Sequence of chain 1.B:
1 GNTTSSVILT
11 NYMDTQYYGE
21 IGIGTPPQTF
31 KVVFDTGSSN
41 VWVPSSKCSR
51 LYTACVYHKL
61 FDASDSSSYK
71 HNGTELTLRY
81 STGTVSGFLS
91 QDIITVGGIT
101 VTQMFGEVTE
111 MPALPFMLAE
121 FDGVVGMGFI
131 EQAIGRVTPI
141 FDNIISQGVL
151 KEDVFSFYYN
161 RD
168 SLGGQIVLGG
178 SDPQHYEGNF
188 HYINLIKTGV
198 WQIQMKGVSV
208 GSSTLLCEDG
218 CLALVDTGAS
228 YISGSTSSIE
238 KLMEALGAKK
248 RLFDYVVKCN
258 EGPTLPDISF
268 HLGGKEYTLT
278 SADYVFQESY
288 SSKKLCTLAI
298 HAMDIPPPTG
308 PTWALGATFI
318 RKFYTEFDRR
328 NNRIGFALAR

The protein below binds the small molecule below.
Small molecule (SMILES): COCCCNc1nc(C(C)(C)C)ncc1C(=O)N(CC(C)C)[C@@H]1CNC[C@H](C(=O)N2CCOCC2)C1

Binding-site contacts:
Ligand atom C22 contacts residue ASP223 of chain 1.B at 3.6 Å.
Ligand atom C5 contacts residue GLY225 of chain 1.B at 3.3 Å.
Ligand atom C37 contacts residue LEU118 of chain 1.B at 3.6 Å (hydrophobic).
Ligand atom C3 contacts residue GLY225 of chain 1.B at 3.2 Å.
Ligand atom C24 contacts residue ASP223 of chain 1.B at 3.3 Å.
Ligand atom N23 contacts residue ASP223 of chain 1.B at 2.6 Å (salt-bridge).
Ligand atom C1 contacts residue THR224 of chain 1.B at 2.9 Å.
Ligand atom C28 contacts residue SER81 of chain 1.B at 3.2 Å.
Ligand atom C38 contacts residue GLN16 of chain 1.B at 3.6 Å.
Ligand atom N23 contacts residue ASP35 of chain 1.B at 2.7 Å (salt-bridge).
Ligand atom C4 contacts residue GLY225 of chain 1.B at 3.5 Å.
Ligand atom O14 contacts residue GLY225 of chain 1.B at 3.2 Å (h-bond).
Ligand atom C18 contacts residue VAL124 of chain 1.B at 3.6 Å (hydrophobic).
Ligand atom O33 contacts residue THR306 of chain 1.B at 3.5 Å.
Ligand atom C4 contacts residue THR15 of chain 1.B at 3.3 Å.
Ligand atom O29 contacts residue TYR80 of chain 1.B at 3.3 Å.
Ligand atom C22 contacts residue GLY225 of chain 1.B at 3.5 Å.
Ligand atom O33 contacts residue ILE302 of chain 1.B at 3.5 Å.
Ligand atom N10 contacts residue THR82 of chain 1.B at 3.6 Å.
Ligand atom O2 contacts residue THR15 of chain 1.B at 3.7 Å.
Ligand atom O14 contacts residue ALA226 of chain 1.B at 3.6 Å.
Ligand atom N30 contacts residue SER81 of chain 1.B at 3.6 Å (h-bond).
Ligand atom N15 contacts residue GLY225 of chain 1.B at 3.7 Å.
Ligand atom C24 contacts residue ASP35 of chain 1.B at 3.5 Å.
Ligand atom C31 contacts residue LEU221 of chain 1.B at 3.7 Å (hydrophobic).
Ligand atom C39 contacts residue PRO115 of chain 1.B at 3.5 Å (hydrophobic).
Ligand atom C22 contacts residue ASP35 of chain 1.B at 3.1 Å.
Ligand atom O2 contacts residue TYR17 of chain 1.B at 3.0 Å (h-bond).
Ligand atom C11 contacts residue THR82 of chain 1.B at 3.4 Å.
Ligand atom C32 contacts residue LEU221 of chain 1.B at 3.4 Å (hydrophobic).
Ligand atom C5 contacts residue PHE121 of chain 1.B at 3.6 Å (hydrophobic).
Ligand atom C31 contacts residue GLY37 of chain 1.B at 3.6 Å.
Ligand atom N6 contacts residue GLY225 of chain 1.B at 2.8 Å (h-bond).
Ligand atom C13 contacts residue GLY225 of chain 1.B at 3.4 Å.
Ligand atom C1 contacts residue TYR159 of chain 1.B at 3.6 Å (hydrophobic).
Ligand atom O29 contacts residue SER81 of chain 1.B at 2.8 Å (h-bond).
Ligand atom C25 contacts residue ASP223 of chain 1.B at 3.6 Å.
Ligand atom C4 contacts residue GLN16 of chain 1.B at 3.7 Å.
Ligand atom O2 contacts residue GLN16 of chain 1.B at 3.4 Å.
Ligand atom C24 contacts residue GLY37 of chain 1.B at 3.4 Å.